Sequence of chain 2.C:
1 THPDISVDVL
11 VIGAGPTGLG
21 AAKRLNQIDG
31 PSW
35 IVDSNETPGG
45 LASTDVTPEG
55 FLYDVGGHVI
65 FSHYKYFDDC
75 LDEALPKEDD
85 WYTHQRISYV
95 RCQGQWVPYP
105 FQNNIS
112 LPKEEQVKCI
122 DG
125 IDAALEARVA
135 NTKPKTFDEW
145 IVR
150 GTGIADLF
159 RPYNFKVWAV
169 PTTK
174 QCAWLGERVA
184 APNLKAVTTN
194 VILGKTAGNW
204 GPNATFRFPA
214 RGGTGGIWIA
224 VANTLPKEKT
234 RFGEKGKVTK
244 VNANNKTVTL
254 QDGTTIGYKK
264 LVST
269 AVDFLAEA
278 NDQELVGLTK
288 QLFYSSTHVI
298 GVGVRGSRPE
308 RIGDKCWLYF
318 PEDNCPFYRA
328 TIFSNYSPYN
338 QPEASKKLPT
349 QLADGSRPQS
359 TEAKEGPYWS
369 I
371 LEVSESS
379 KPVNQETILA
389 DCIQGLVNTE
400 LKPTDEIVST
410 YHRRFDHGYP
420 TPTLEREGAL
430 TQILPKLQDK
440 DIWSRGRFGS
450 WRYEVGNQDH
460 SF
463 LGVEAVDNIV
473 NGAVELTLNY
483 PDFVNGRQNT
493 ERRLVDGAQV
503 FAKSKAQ

Binding-site contacts:
Ligand atom C2' contacts residue FDA1 of chain 2.R at 3.7 Å.
Ligand atom C1' contacts residue FDA1 of chain 2.R at 3.6 Å.
Ligand atom O2' contacts residue ARG181 of chain 2.C at 3.3 Å (salt-bridge).
Ligand atom O1A contacts residue TYR316 of chain 2.C at 3.6 Å.
Ligand atom O1B contacts residue TYR418 of chain 2.C at 2.9 Å (h-bond).
Ligand atom C2 contacts residue MSE158 of chain 2.C at 3.7 Å.
Ligand atom O2 contacts residue VAL182 of chain 2.C at 3.7 Å.
Ligand atom O3' contacts residue ARG181 of chain 2.C at 3.4 Å (salt-bridge).
Ligand atom C5 contacts residue PHE157 of chain 2.C at 3.7 Å (hydrophobic).
Ligand atom O6' contacts residue GLY61 of chain 2.C at 2.9 Å (h-bond).
Ligand atom C6' contacts residue FDA1 of chain 2.R at 3.7 Å.
Ligand atom O4D contacts residue ARG181 of chain 2.C at 3.5 Å (salt-bridge).
Ligand atom O4 contacts residue TYR103 of chain 2.C at 3.7 Å.
Ligand atom N3 contacts residue PHE157 of chain 2.C at 3.6 Å.
Ligand atom C4 contacts residue PHE157 of chain 2.C at 3.5 Å (hydrophobic).
Ligand atom O4 contacts residue PHE157 of chain 2.C at 3.7 Å.
Ligand atom O3B contacts residue ARG326 of chain 2.C at 2.8 Å (salt-bridge).
Ligand atom O2B contacts residue TYR452 of chain 2.C at 2.8 Å (h-bond).
Ligand atom O2D contacts residue ASN162 of chain 2.C at 2.8 Å (h-bond).
Ligand atom O3' contacts residue PHE65 of chain 2.C at 3.3 Å.
Ligand atom O4 contacts residue PHE105 of chain 2.C at 2.8 Å (h-bond).
Ligand atom O4' contacts residue FDA1 of chain 2.R at 3.5 Å (h-bond).
Ligand atom O4 contacts residue PRO104 of chain 2.C at 3.7 Å.
Ligand atom O4' contacts residue ASN206 of chain 2.C at 3.4 Å (h-bond).
Ligand atom C5' contacts residue ARG326 of chain 2.C at 3.0 Å.
Ligand atom O2 contacts residue GLN106 of chain 2.C at 3.3 Å (h-bond).
Ligand atom O2' contacts residue ASN456 of chain 2.C at 3.5 Å (h-bond).
Ligand atom O3D contacts residue TRP166 of chain 2.C at 3.2 Å (h-bond).
Ligand atom O2 contacts residue MSE158 of chain 2.C at 3.0 Å.
Ligand atom O5' contacts residue FDA1 of chain 2.R at 3.4 Å (h-bond).
Ligand atom C6' contacts residue ARG326 of chain 2.C at 3.7 Å.
Ligand atom O1A contacts residue ARG326 of chain 2.C at 3.1 Å (salt-bridge).
Ligand atom PB contacts residue TYR452 of chain 2.C at 3.3 Å.
Ligand atom O2B contacts residue TYR418 of chain 2.C at 3.7 Å.
Ligand atom O5' contacts residue ARG326 of chain 2.C at 2.8 Å (salt-bridge).
Ligand atom C1' contacts residue ARG326 of chain 2.C at 3.3 Å.
Ligand atom O6' contacts residue ARG326 of chain 2.C at 3.7 Å.
Ligand atom O3A contacts residue TYR452 of chain 2.C at 2.9 Å (h-bond).
Ligand atom N3 contacts residue GLN106 of chain 2.C at 3.0 Å (h-bond).
Ligand atom O3D contacts residue ASN162 of chain 2.C at 3.1 Å (h-bond).

The small molecule below binds the protein below.
Small molecule (SMILES): O=c1ccn([C@@H]2O[C@H](CO[P](=O)(O)O[P](=O)(O)O[C@H]3O[C@H](CO)[C@H](O)[C@H](O)[C@H]3O)[C@@H](O)[C@H]2O)c(=O)[nH]1